A small-molecule ligand and the protein it binds are described below.
Small molecule (SMILES): O[C@@H]1CO[C@@H]2OCC[C@@H]21

Sequence of chain 1.A:
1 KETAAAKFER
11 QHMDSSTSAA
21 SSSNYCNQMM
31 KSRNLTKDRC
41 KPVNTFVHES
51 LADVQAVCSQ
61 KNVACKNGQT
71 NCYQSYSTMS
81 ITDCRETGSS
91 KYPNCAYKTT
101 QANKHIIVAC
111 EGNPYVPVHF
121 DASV

Binding-site contacts:
Ligand atom O3 contacts residue GLN101 of chain 1.A at 3.7 Å.
Ligand atom O3 contacts residue ALA20 of chain 1.A at 3.0 Å (h-bond).
Ligand atom O2 contacts residue SER23 of chain 1.A at 4.0 Å.
Ligand atom C3 contacts residue SER23 of chain 1.A at 4.3 Å.
Ligand atom C3 contacts residue SER22 of chain 1.A at 4.2 Å.
Ligand atom C4 contacts residue THR99 of chain 1.A at 4.0 Å.
Ligand atom C6 contacts residue ALA20 of chain 1.A at 3.9 Å (hydrophobic).
Ligand atom C1 contacts residue ALA20 of chain 1.A at 3.9 Å (hydrophobic).
Ligand atom O2 contacts residue SER22 of chain 1.A at 3.8 Å.
Ligand atom O1 contacts residue SER22 of chain 1.A at 3.2 Å.
Ligand atom C4 contacts residue SER22 of chain 1.A at 4.0 Å.
Ligand atom C1 contacts residue GLN101 of chain 1.A at 3.9 Å.
Ligand atom O1 contacts residue ALA20 of chain 1.A at 4.3 Å.
Ligand atom O1 contacts residue THR99 of chain 1.A at 4.4 Å.
Ligand atom C2 contacts residue ALA20 of chain 1.A at 4.5 Å (hydrophobic).
Ligand atom C5 contacts residue SO41 of chain 1.C at 4.2 Å.
Ligand atom C5 contacts residue ALA20 of chain 1.A at 4.4 Å (hydrophobic).
Ligand atom O2 contacts residue SO41 of chain 1.C at 3.3 Å (h-bond).
Ligand atom C4 contacts residue ALA20 of chain 1.A at 3.5 Å (hydrophobic).
Ligand atom C4 contacts residue GLN101 of chain 1.A at 4.1 Å.
Ligand atom O1 contacts residue SER23 of chain 1.A at 3.5 Å (h-bond).
Ligand atom C5 contacts residue SER21 of chain 1.A at 3.5 Å.
Ligand atom C6 contacts residue SER21 of chain 1.A at 4.4 Å.
Ligand atom C5 contacts residue SER22 of chain 1.A at 3.7 Å.
Ligand atom C3 contacts residue SO41 of chain 1.C at 4.1 Å.